Sequence of chain 1.B:
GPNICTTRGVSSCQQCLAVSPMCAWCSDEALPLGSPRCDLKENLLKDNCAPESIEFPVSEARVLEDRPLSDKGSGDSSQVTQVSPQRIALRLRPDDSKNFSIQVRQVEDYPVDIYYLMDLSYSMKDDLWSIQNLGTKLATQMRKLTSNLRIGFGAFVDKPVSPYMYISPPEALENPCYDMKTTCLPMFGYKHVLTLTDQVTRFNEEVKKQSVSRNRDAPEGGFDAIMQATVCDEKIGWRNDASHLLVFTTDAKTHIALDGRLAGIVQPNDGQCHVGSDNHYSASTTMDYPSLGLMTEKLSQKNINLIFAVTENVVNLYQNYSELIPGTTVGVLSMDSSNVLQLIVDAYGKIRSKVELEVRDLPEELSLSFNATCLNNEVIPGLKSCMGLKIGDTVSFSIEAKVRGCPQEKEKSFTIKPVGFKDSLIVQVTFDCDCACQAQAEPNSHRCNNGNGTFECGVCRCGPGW

This protein binds this small molecule.
Small molecule (SMILES): CC(=O)N[C@@H]1[C@@H](O)[C@H](O)[C@@H](CO)O[C@H]1O

Binding-site contacts:
Ligand atom C7 contacts residue LYS98 of chain 1.B at 4.3 Å.
Ligand atom C7 contacts residue ASN99 of chain 1.B at 3.3 Å.
Ligand atom C8 contacts residue LYS98 of chain 1.B at 3.7 Å.
Ligand atom O7 contacts residue SER101 of chain 1.B at 4.1 Å.
Ligand atom O7 contacts residue ASN99 of chain 1.B at 3.7 Å.
Ligand atom C2 contacts residue ASN99 of chain 1.B at 2.4 Å.
Ligand atom C8 contacts residue ASN99 of chain 1.B at 3.3 Å.
Ligand atom C5 contacts residue ASN99 of chain 1.B at 3.6 Å.
Ligand atom C3 contacts residue ASN99 of chain 1.B at 3.7 Å.
Ligand atom O6 contacts residue ASN99 of chain 1.B at 4.4 Å.
Ligand atom C7 contacts residue PHE100 of chain 1.B at 4.1 Å (hydrophobic).
Ligand atom C1 contacts residue ASN99 of chain 1.B at 1.4 Å.
Ligand atom O7 contacts residue PHE100 of chain 1.B at 3.9 Å.
Ligand atom C8 contacts residue ALA61 of chain 1.B at 4.4 Å (hydrophobic).
Ligand atom N2 contacts residue ASN99 of chain 1.B at 2.8 Å (h-bond).
Ligand atom C8 contacts residue PHE100 of chain 1.B at 3.9 Å (hydrophobic).
Ligand atom C4 contacts residue ASN99 of chain 1.B at 4.2 Å.
Ligand atom N2 contacts residue LYS98 of chain 1.B at 3.9 Å.
Ligand atom O5 contacts residue ASN99 of chain 1.B at 2.4 Å (h-bond).
Ligand atom C1 contacts residue LYS98 of chain 1.B at 4.4 Å.